This protein binds this small molecule.
Small molecule (SMILES): CC(=O)N[C@@H]1[C@@H](O)[C@H](O)[C@@H](CO)O[C@H]1O

Sequence of chain 1.A:
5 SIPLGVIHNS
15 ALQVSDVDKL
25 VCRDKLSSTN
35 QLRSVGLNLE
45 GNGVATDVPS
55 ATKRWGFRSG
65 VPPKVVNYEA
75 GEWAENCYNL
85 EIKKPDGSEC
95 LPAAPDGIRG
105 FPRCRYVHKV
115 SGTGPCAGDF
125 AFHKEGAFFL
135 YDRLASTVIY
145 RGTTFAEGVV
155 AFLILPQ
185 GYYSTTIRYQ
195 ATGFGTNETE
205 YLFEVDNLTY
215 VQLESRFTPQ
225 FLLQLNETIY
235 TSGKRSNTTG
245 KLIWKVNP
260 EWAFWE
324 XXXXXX

Binding-site contacts:
Ligand atom C2 contacts residue ASN241 of chain 1.A at 2.4 Å.
Ligand atom C4 contacts residue GLY237 of chain 1.A at 3.4 Å.
Ligand atom C3 contacts residue ASN241 of chain 1.A at 3.8 Å.
Ligand atom C2 contacts residue GLY237 of chain 1.A at 3.4 Å.
Ligand atom C1 contacts residue GLY237 of chain 1.A at 4.4 Å.
Ligand atom O5 contacts residue GLY237 of chain 1.A at 4.2 Å.
Ligand atom N2 contacts residue GLY237 of chain 1.A at 4.5 Å.
Ligand atom O5 contacts residue ASN241 of chain 1.A at 2.3 Å (h-bond).
Ligand atom O7 contacts residue GLY237 of chain 1.A at 4.0 Å.
Ligand atom O3 contacts residue LYS238 of chain 1.A at 4.3 Å.
Ligand atom N2 contacts residue ASN241 of chain 1.A at 3.0 Å (h-bond).
Ligand atom C1 contacts residue ARG239 of chain 1.A at 4.4 Å.
Ligand atom C7 contacts residue ASN241 of chain 1.A at 4.2 Å.
Ligand atom C4 contacts residue LYS238 of chain 1.A at 4.3 Å.
Ligand atom O3 contacts residue GLY237 of chain 1.A at 2.7 Å (h-bond).
Ligand atom O3 contacts residue SER236 of chain 1.A at 4.0 Å.
Ligand atom C5 contacts residue ASN241 of chain 1.A at 3.6 Å.
Ligand atom C4 contacts residue ASN241 of chain 1.A at 4.2 Å.
Ligand atom O4 contacts residue GLY237 of chain 1.A at 4.3 Å.
Ligand atom O6 contacts residue ASN241 of chain 1.A at 3.8 Å.
Ligand atom O5 contacts residue ARG239 of chain 1.A at 3.7 Å.
Ligand atom C6 contacts residue ASN241 of chain 1.A at 4.3 Å.
Ligand atom C1 contacts residue ASN241 of chain 1.A at 1.4 Å.
Ligand atom C3 contacts residue GLY237 of chain 1.A at 3.3 Å.